Binding-site contacts:
Ligand atom O1 contacts residue PHE896 of chain 1.A at 4.2 Å.
Ligand atom C3 contacts residue SER895 of chain 1.A at 4.3 Å.
Ligand atom C5 contacts residue SER895 of chain 1.A at 3.8 Å.
Ligand atom C7 contacts residue SER895 of chain 1.A at 3.9 Å.
Ligand atom C22 contacts residue VAL888 of chain 1.A at 4.5 Å (hydrophobic).
Ligand atom C21 contacts residue THR767 of chain 1.A at 3.7 Å.
Ligand atom C3 contacts residue PHE896 of chain 1.A at 4.0 Å (hydrophobic).
Ligand atom C14 contacts residue ILE892 of chain 1.A at 4.4 Å (hydrophobic).
Ligand atom C21 contacts residue LEU771 of chain 1.A at 4.0 Å (hydrophobic).
Ligand atom C12 contacts residue ILE892 of chain 1.A at 4.2 Å (hydrophobic).
Ligand atom C15 contacts residue ILE891 of chain 1.A at 3.9 Å (hydrophobic).
Ligand atom C14 contacts residue ILE891 of chain 1.A at 4.4 Å (hydrophobic).
Ligand atom C1 contacts residue PHE774 of chain 1.A at 3.4 Å (hydrophobic).
Ligand atom C23 contacts residue THR767 of chain 1.A at 4.0 Å.
Ligand atom C6 contacts residue SER895 of chain 1.A at 3.1 Å.
Ligand atom C16 contacts residue ILE891 of chain 1.A at 4.1 Å (hydrophobic).
Ligand atom C4 contacts residue SER895 of chain 1.A at 3.9 Å.
Ligand atom C2 contacts residue PHE774 of chain 1.A at 3.8 Å (hydrophobic).
Ligand atom C21 contacts residue VAL888 of chain 1.A at 3.9 Å (hydrophobic).
Ligand atom C2 contacts residue PHE896 of chain 1.A at 3.5 Å (hydrophobic).
Ligand atom C27 contacts residue THR767 of chain 1.A at 3.6 Å.
Ligand atom C10 contacts residue PHE774 of chain 1.A at 4.5 Å (hydrophobic).
Ligand atom C11 contacts residue PHE774 of chain 1.A at 4.2 Å (hydrophobic).
Ligand atom C1 contacts residue PHE896 of chain 1.A at 3.8 Å (hydrophobic).
Ligand atom C12 contacts residue LEU771 of chain 1.A at 4.3 Å (hydrophobic).

Sequence of chain 1.A:
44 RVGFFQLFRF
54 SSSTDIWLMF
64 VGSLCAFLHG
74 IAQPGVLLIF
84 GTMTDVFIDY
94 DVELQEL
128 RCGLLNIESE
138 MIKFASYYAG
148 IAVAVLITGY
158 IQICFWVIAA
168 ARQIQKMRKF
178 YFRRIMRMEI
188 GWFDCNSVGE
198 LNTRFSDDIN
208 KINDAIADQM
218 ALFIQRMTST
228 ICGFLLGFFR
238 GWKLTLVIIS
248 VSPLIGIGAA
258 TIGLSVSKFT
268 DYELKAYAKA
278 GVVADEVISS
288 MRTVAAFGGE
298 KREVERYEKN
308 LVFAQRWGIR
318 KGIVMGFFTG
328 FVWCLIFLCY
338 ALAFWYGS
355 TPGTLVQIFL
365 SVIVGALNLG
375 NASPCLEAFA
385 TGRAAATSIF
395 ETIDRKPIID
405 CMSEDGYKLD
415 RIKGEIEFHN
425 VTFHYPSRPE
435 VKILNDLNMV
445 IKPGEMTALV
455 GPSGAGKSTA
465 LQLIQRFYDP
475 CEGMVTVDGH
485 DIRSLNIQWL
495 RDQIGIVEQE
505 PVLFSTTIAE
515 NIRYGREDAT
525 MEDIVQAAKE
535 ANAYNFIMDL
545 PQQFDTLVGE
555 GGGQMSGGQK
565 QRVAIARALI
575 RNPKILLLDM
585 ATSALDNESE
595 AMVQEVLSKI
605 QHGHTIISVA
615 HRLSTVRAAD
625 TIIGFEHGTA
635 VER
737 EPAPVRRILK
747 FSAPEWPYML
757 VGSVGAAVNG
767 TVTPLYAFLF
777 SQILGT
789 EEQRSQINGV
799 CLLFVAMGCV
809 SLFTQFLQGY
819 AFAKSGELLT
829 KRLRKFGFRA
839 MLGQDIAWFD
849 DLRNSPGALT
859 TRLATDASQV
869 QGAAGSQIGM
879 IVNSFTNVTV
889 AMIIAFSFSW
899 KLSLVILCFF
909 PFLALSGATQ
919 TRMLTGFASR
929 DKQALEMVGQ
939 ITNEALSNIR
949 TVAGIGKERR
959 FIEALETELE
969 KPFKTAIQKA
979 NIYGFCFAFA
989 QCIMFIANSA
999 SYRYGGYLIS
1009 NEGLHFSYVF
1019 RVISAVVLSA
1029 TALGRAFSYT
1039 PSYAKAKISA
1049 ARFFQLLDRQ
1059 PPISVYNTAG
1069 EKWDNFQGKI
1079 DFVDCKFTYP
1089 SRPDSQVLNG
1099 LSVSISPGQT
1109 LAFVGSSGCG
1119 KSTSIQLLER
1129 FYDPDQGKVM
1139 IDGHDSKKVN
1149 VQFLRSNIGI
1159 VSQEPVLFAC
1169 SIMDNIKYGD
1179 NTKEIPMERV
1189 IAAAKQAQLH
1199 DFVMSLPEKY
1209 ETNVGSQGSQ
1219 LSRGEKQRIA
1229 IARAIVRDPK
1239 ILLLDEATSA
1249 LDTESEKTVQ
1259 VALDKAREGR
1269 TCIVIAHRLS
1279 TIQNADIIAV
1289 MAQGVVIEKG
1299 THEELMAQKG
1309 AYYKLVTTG

The protein below binds the small molecule below.
Small molecule (SMILES): CC(C)CCC[C@@H](C)[C@H]1CC[C@H]2[C@@H]3CC=C4C[C@@H](O)CC[C@]4(C)[C@H]3CC[C@]12C